Sequence of chain 1.C:
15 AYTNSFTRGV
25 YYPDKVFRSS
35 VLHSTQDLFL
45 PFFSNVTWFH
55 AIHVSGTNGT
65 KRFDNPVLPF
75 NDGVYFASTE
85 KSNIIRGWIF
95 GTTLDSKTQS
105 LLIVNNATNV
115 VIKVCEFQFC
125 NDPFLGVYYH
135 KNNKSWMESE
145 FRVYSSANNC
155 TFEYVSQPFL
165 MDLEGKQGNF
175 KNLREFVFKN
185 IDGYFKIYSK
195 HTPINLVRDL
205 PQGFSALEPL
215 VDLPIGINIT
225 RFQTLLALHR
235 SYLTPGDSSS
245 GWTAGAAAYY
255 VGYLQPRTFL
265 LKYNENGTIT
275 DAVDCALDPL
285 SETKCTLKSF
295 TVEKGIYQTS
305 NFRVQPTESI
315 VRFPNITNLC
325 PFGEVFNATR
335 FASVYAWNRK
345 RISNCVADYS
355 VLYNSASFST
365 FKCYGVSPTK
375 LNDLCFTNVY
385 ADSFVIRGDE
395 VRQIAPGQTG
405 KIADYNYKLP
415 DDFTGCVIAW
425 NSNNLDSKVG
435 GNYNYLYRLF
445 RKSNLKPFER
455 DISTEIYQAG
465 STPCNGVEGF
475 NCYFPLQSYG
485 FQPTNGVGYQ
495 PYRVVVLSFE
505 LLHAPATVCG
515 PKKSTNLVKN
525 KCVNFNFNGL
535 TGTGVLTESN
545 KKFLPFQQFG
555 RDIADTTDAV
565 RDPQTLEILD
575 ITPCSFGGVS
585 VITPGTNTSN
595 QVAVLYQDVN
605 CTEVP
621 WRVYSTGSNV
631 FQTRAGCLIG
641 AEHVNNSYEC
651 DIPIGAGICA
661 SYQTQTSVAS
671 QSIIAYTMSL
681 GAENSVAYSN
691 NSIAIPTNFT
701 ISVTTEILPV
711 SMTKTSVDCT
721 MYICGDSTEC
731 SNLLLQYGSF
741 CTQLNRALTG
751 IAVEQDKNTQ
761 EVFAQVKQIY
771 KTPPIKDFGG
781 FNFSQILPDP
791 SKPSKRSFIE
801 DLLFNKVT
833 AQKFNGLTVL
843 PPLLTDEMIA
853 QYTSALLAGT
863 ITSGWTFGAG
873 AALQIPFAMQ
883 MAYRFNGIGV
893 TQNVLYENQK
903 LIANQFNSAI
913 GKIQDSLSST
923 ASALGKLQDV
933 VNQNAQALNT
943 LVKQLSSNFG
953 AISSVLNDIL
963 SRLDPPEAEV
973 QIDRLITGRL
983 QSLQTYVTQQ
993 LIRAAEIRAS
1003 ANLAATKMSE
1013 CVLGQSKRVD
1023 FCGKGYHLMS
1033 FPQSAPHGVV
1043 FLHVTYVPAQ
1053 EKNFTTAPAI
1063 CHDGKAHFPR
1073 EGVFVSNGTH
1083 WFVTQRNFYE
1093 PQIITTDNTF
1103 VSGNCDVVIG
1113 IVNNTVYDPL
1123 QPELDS

Binding-site contacts:
Ligand atom C4 contacts residue ASN604 of chain 1.C at 4.2 Å.
Ligand atom N2 contacts residue ASN604 of chain 1.C at 2.9 Å (h-bond).
Ligand atom O5 contacts residue THR606 of chain 1.C at 3.8 Å.
Ligand atom C5 contacts residue THR606 of chain 1.C at 4.4 Å.
Ligand atom O7 contacts residue ASN604 of chain 1.C at 3.2 Å (h-bond).
Ligand atom C2 contacts residue ASN604 of chain 1.C at 2.5 Å.
Ligand atom O6 contacts residue THR606 of chain 1.C at 3.3 Å.
Ligand atom C6 contacts residue THR606 of chain 1.C at 4.0 Å.
Ligand atom C1 contacts residue ASN604 of chain 1.C at 1.4 Å.
Ligand atom O5 contacts residue ASN604 of chain 1.C at 2.4 Å (h-bond).
Ligand atom C7 contacts residue ASN604 of chain 1.C at 3.5 Å.
Ligand atom C3 contacts residue ASN604 of chain 1.C at 3.8 Å.
Ligand atom C5 contacts residue ASN604 of chain 1.C at 3.7 Å.

A small-molecule ligand and the protein it binds are described below.
Small molecule (SMILES): CC(=O)N[C@@H]1[C@@H](O)[C@H](O)[C@@H](CO)O[C@H]1O